Binding-site contacts:
Ligand atom C5 contacts residue ASN38 of chain 1.C at 3.9 Å.
Ligand atom O49 contacts residue THR41 of chain 1.C at 3.2 Å (h-bond).
Ligand atom C11 contacts residue DMU1 of chain 1.UB at 3.4 Å.
Ligand atom C37 contacts residue ILE45 of chain 1.C at 4.0 Å (hydrophobic).
Ligand atom C25 contacts residue TYR45 of chain 1.J at 3.8 Å (hydrophobic).
Ligand atom C2 contacts residue SER39 of chain 1.C at 3.5 Å.
Ligand atom C7 contacts residue DMU1 of chain 1.QB at 4.0 Å.
Ligand atom O5 contacts residue DMU1 of chain 1.UB at 4.0 Å.
Ligand atom O55 contacts residue SER39 of chain 1.C at 2.6 Å (h-bond).
Ligand atom C4 contacts residue DMU1 of chain 1.UB at 4.0 Å.
Ligand atom O7 contacts residue DMU1 of chain 1.QB at 3.8 Å.
Ligand atom C10 contacts residue ASN38 of chain 1.C at 4.1 Å.
Ligand atom C5 contacts residue DMU1 of chain 1.QB at 3.8 Å.
Ligand atom O49 contacts residue DMU1 of chain 1.QB at 4.1 Å.
Ligand atom C37 contacts residue GLY42 of chain 1.J at 3.8 Å.
Ligand atom C28 contacts residue DMU1 of chain 1.QB at 3.9 Å.
Ligand atom C34 contacts residue ILE45 of chain 1.C at 3.8 Å (hydrophobic).
Ligand atom C1 contacts residue SER39 of chain 1.C at 3.9 Å.
Ligand atom O1 contacts residue DMU1 of chain 1.UB at 3.7 Å.
Ligand atom C43 contacts residue THR37 of chain 1.J at 4.1 Å.
Ligand atom C34 contacts residue DMU1 of chain 1.QB at 4.1 Å.
Ligand atom C40 contacts residue GLY41 of chain 1.J at 3.8 Å.
Ligand atom C19 contacts residue TYR45 of chain 1.J at 3.5 Å (hydrophobic).
Ligand atom C31 contacts residue TYR45 of chain 1.J at 4.0 Å (hydrophobic).
Ligand atom O49 contacts residue SER39 of chain 1.C at 3.2 Å (h-bond).
Ligand atom O16 contacts residue TYR45 of chain 1.J at 3.5 Å (h-bond).
Ligand atom C57 contacts residue DMU1 of chain 1.UB at 3.2 Å.
Ligand atom C6 contacts residue TYR45 of chain 1.J at 4.0 Å (hydrophobic).
Ligand atom C31 contacts residue ILE45 of chain 1.C at 4.2 Å (hydrophobic).
Ligand atom O49 contacts residue TYR45 of chain 1.J at 2.6 Å (h-bond).
Ligand atom C3 contacts residue DMU1 of chain 1.UB at 4.0 Å.
Ligand atom O3 contacts residue DMU1 of chain 1.QB at 2.7 Å.
Ligand atom C43 contacts residue LEU38 of chain 1.J at 4.1 Å (hydrophobic).
Ligand atom O49 contacts residue MET33 of chain 1.C at 4.1 Å.
Ligand atom C1 contacts residue TYR45 of chain 1.J at 3.3 Å (hydrophobic).
Ligand atom C7 contacts residue ASN38 of chain 1.C at 3.9 Å.
Ligand atom O4 contacts residue DMU1 of chain 1.QB at 4.1 Å.
Ligand atom C37 contacts residue GLY41 of chain 1.J at 3.7 Å.
Ligand atom O4 contacts residue ASN38 of chain 1.C at 2.8 Å (h-bond).
Ligand atom C2 contacts residue DMU1 of chain 1.QB at 3.9 Å.

Sequence of chain 1.J:
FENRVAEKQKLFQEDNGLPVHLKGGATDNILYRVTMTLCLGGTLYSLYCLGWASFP

Sequence of chain 1.C:
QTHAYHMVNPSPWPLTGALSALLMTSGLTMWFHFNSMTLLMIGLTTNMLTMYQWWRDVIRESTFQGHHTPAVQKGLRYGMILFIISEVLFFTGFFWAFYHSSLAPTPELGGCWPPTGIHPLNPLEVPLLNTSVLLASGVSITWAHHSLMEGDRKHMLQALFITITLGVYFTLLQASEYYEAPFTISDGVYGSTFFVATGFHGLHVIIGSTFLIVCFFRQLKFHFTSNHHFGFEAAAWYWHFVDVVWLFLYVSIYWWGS

This small molecule binds to this protein.
Small molecule (SMILES): CCCCCCCCCCO[C@@H]1O[C@H](CO)[C@@H](O[C@H]2O[C@H](CO)[C@@H](O)[C@H](O)[C@H]2O)[C@H](O)[C@H]1O